This small molecule binds to this protein.
Small molecule (SMILES): CC(=O)N[C@H]1[C@H](O[C@H]2[C@H](O)[C@@H](NC(C)=O)CO[C@@H]2CO)O[C@H](CO)[C@@H](O)[C@@H]1O

Binding-site contacts:
Ligand atom O5 contacts residue ASN12 of chain 7.B at 2.7 Å (h-bond).
Ligand atom C5 contacts residue ASN12 of chain 7.B at 4.1 Å.
Ligand atom N2 contacts residue ASN12 of chain 7.B at 3.8 Å.
Ligand atom C2 contacts residue ASN12 of chain 7.B at 3.2 Å.
Ligand atom C1 contacts residue ASN12 of chain 7.B at 2.2 Å.
Ligand atom O7 contacts residue ASN12 of chain 7.B at 3.7 Å.
Ligand atom C7 contacts residue ASN12 of chain 7.B at 3.9 Å.

Sequence of chain 7.B:
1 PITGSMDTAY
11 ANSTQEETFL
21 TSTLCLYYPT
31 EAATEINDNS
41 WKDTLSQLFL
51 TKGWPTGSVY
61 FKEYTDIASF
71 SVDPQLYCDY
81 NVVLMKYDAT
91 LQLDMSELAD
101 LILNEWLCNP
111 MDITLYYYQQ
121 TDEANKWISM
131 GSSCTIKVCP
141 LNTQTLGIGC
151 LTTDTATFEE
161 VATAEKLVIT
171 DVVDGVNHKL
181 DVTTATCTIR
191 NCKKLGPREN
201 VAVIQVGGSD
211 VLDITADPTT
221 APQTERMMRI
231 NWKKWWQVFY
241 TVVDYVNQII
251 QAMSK